Sequence of chain 28.H:
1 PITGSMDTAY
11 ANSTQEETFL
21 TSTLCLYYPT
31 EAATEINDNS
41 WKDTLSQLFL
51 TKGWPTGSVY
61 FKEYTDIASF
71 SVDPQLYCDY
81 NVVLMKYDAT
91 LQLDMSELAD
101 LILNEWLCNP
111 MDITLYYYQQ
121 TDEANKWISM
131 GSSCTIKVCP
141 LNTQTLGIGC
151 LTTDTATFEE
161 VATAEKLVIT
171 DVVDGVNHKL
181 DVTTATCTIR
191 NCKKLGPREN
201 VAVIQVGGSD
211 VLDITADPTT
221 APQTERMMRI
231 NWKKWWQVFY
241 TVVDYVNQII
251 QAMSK

A protein and the small-molecule ligand that binds it are described below.
Small molecule (SMILES): CC(=O)N[C@H]1[C@H](O[C@H]2[C@H](O)[C@@H](NC(C)=O)CO[C@@H]2CO)O[C@H](CO)[C@@H](O)[C@@H]1O

Binding-site contacts:
Ligand atom C7 contacts residue ASN12 of chain 28.H at 3.9 Å.
Ligand atom C1 contacts residue ASN12 of chain 28.H at 2.2 Å.
Ligand atom C2 contacts residue ASN12 of chain 28.H at 3.2 Å.
Ligand atom O7 contacts residue ASN12 of chain 28.H at 3.7 Å.
Ligand atom O5 contacts residue ASN12 of chain 28.H at 2.7 Å (h-bond).
Ligand atom N2 contacts residue ASN12 of chain 28.H at 3.8 Å.
Ligand atom C5 contacts residue ASN12 of chain 28.H at 4.1 Å.